A protein and the small-molecule ligand that binds it are described below.
Small molecule (SMILES): CNCc1cc(OCc2ccc3ccc(N)nc3c2)ccc1Cl

Sequence of chain 1.B:
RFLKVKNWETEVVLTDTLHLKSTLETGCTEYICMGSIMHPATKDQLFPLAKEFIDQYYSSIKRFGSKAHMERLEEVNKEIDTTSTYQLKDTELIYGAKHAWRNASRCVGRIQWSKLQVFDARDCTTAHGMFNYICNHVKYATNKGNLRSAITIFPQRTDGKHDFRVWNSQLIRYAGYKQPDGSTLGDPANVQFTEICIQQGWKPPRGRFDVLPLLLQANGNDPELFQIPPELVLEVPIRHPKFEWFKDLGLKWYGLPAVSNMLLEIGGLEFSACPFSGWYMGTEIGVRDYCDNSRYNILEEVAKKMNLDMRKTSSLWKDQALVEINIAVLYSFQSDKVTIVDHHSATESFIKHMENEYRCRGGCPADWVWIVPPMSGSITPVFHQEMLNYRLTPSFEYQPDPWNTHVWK

Binding-site contacts:
Ligand atom C03 contacts residue HEM1 of chain 1.H at 3.1 Å.
Ligand atom C28 contacts residue TRP382 of chain 1.B at 3.8 Å (hydrophobic).
Ligand atom C06 contacts residue VAL271 of chain 1.B at 3.6 Å (hydrophobic).
Ligand atom C06 contacts residue HEM1 of chain 1.H at 3.3 Å.
Ligand atom C24 contacts residue HEM1 of chain 1.H at 3.7 Å.
Ligand atom C26 contacts residue HEM1 of chain 1.H at 3.1 Å.
Ligand atom O12 contacts residue HEM1 of chain 1.H at 3.5 Å.
Ligand atom C22 contacts residue HEM1 of chain 1.H at 3.6 Å.
Ligand atom C10 contacts residue GLU296 of chain 1.B at 3.5 Å.
Ligand atom C09 contacts residue HEM1 of chain 1.H at 3.3 Å.
Ligand atom C05 contacts residue HEM1 of chain 1.H at 3.7 Å.
Ligand atom C22 contacts residue VAL271 of chain 1.B at 3.9 Å (hydrophobic).
Ligand atom C24 contacts residue TYR410 of chain 1.B at 3.7 Å (hydrophobic).
Ligand atom C04 contacts residue HEM1 of chain 1.H at 3.4 Å.
Ligand atom C03 contacts residue TRP291 of chain 1.B at 3.8 Å (hydrophobic).
Ligand atom N02 contacts residue TRP291 of chain 1.B at 2.6 Å (h-bond).
Ligand atom N02 contacts residue TYR292 of chain 1.B at 3.5 Å.
Ligand atom N02 contacts residue PRO269 of chain 1.B at 3.7 Å.
Ligand atom C23 contacts residue ASN273 of chain 1.B at 3.6 Å.
Ligand atom O12 contacts residue VAL271 of chain 1.B at 3.6 Å.
Ligand atom C22 contacts residue ASN273 of chain 1.B at 3.7 Å.
Ligand atom C09 contacts residue GLU296 of chain 1.B at 3.4 Å.
Ligand atom C25 contacts residue HEM1 of chain 1.H at 3.3 Å.
Ligand atom N01 contacts residue GLU296 of chain 1.B at 2.6 Å (salt-bridge).
Ligand atom C23 contacts residue TYR410 of chain 1.B at 3.9 Å (hydrophobic).
Ligand atom C11 contacts residue HEM1 of chain 1.H at 3.3 Å.
Ligand atom N02 contacts residue GLU296 of chain 1.B at 2.6 Å (salt-bridge).
Ligand atom N02 contacts residue HEM1 of chain 1.H at 3.8 Å.
Ligand atom C07 contacts residue VAL271 of chain 1.B at 3.2 Å (hydrophobic).
Ligand atom C23 contacts residue HEM1 of chain 1.H at 3.9 Å.
Ligand atom C07 contacts residue HEM1 of chain 1.H at 3.6 Å.
Ligand atom C02 contacts residue HEM1 of chain 1.H at 3.7 Å.
Ligand atom C08 contacts residue HEM1 of chain 1.H at 3.7 Å.
Ligand atom CL contacts residue TYR410 of chain 1.B at 3.9 Å.
Ligand atom C06 contacts residue PHE288 of chain 1.B at 3.6 Å (hydrophobic).
Ligand atom C02 contacts residue GLU296 of chain 1.B at 3.4 Å.
Ligand atom C21 contacts residue HEM1 of chain 1.H at 3.2 Å.
Ligand atom C08 contacts residue VAL271 of chain 1.B at 3.5 Å (hydrophobic).
Ligand atom C02 contacts residue TRP291 of chain 1.B at 3.6 Å (hydrophobic).
Ligand atom C10 contacts residue HEM1 of chain 1.H at 3.9 Å.